A small-molecule ligand and the protein it binds are described below.
Small molecule (SMILES): CC(=O)N[C@@H]1[C@@H](O)[C@H](O)[C@@H](CO)O[C@H]1O

Sequence of chain 1.E:
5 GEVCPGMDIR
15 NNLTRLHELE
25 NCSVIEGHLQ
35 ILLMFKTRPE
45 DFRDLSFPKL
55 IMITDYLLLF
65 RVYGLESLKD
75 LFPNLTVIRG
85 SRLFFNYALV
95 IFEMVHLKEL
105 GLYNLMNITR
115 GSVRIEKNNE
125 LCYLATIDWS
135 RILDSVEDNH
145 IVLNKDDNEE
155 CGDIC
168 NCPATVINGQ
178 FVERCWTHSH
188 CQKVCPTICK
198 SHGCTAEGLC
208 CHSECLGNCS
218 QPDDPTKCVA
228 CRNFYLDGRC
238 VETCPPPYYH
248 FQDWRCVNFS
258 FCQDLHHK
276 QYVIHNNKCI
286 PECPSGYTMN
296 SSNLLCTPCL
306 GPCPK

Binding-site contacts:
Ligand atom C6 contacts residue SER217 of chain 1.E at 3.8 Å.
Ligand atom O6 contacts residue VAL226 of chain 1.E at 4.2 Å.
Ligand atom C8 contacts residue ASN108 of chain 1.E at 4.3 Å.
Ligand atom O5 contacts residue ASN215 of chain 1.E at 2.2 Å (h-bond).
Ligand atom C6 contacts residue CYS216 of chain 1.E at 4.1 Å (hydrophobic).
Ligand atom O5 contacts residue VAL226 of chain 1.E at 3.9 Å.
Ligand atom C4 contacts residue ASN215 of chain 1.E at 4.2 Å.
Ligand atom C5 contacts residue ASN215 of chain 1.E at 3.6 Å.
Ligand atom C8 contacts residue LYS190 of chain 1.E at 3.4 Å.
Ligand atom C2 contacts residue ASN108 of chain 1.E at 3.8 Å.
Ligand atom C1 contacts residue CYS216 of chain 1.E at 4.3 Å (hydrophobic).
Ligand atom C2 contacts residue ASN215 of chain 1.E at 2.5 Å.
Ligand atom O5 contacts residue CYS216 of chain 1.E at 3.9 Å.
Ligand atom O7 contacts residue LYS190 of chain 1.E at 4.0 Å.
Ligand atom C1 contacts residue ASN215 of chain 1.E at 1.4 Å.
Ligand atom C7 contacts residue ASN215 of chain 1.E at 3.6 Å.
Ligand atom N2 contacts residue ASN215 of chain 1.E at 2.9 Å (h-bond).
Ligand atom C7 contacts residue LYS190 of chain 1.E at 4.0 Å.
Ligand atom C5 contacts residue CYS216 of chain 1.E at 4.1 Å (hydrophobic).
Ligand atom C3 contacts residue ASN215 of chain 1.E at 3.8 Å.
Ligand atom O7 contacts residue ASN215 of chain 1.E at 3.9 Å.
Ligand atom O6 contacts residue SER217 of chain 1.E at 4.3 Å.
Ligand atom N2 contacts residue ASN108 of chain 1.E at 3.5 Å (h-bond).